The small molecule below binds the protein below.
Small molecule (SMILES): Nc1ccn([C@H]2C[C@H](O)[C@@H](COP(=O)(O)O)O2)c(=O)n1

Binding-site contacts:
Ligand atom C1' contacts residue LYS682 of chain 20.A at 4.5 Å.
Ligand atom N1 contacts residue TRP201 of chain 20.A at 4.0 Å.
Ligand atom N4 contacts residue GLY198 of chain 20.A at 3.8 Å.
Ligand atom C5' contacts residue TRP201 of chain 20.A at 3.5 Å (hydrophobic).
Ligand atom C5 contacts residue TRP201 of chain 20.A at 3.4 Å (hydrophobic).
Ligand atom O3' contacts residue LYS682 of chain 20.A at 3.1 Å (salt-bridge).
Ligand atom N4 contacts residue TRP201 of chain 20.A at 3.8 Å.
Ligand atom C1' contacts residue TRP201 of chain 20.A at 4.5 Å (hydrophobic).
Ligand atom C3' contacts residue TRP201 of chain 20.A at 4.1 Å (hydrophobic).
Ligand atom O2 contacts residue TRP201 of chain 20.A at 4.3 Å.
Ligand atom O5' contacts residue TRP201 of chain 20.A at 3.6 Å.
Ligand atom C6 contacts residue TRP201 of chain 20.A at 3.5 Å (hydrophobic).
Ligand atom O4' contacts residue TRP201 of chain 20.A at 4.5 Å.
Ligand atom C2' contacts residue TRP201 of chain 20.A at 3.6 Å (hydrophobic).
Ligand atom O2 contacts residue LEU197 of chain 20.A at 4.0 Å.
Ligand atom C3' contacts residue LYS682 of chain 20.A at 3.8 Å.
Ligand atom OP1 contacts residue PRO423 of chain 20.A at 3.6 Å.
Ligand atom C2 contacts residue TRP201 of chain 20.A at 3.9 Å (hydrophobic).
Ligand atom C2' contacts residue LYS682 of chain 20.A at 3.6 Å.
Ligand atom N3 contacts residue TRP201 of chain 20.A at 3.6 Å.
Ligand atom O2 contacts residue LYS682 of chain 20.A at 4.2 Å.
Ligand atom C4' contacts residue TRP201 of chain 20.A at 4.3 Å (hydrophobic).
Ligand atom N4 contacts residue ASP199 of chain 20.A at 4.0 Å.
Ligand atom C4 contacts residue TRP201 of chain 20.A at 3.3 Å (hydrophobic).

Sequence of chain 20.A:
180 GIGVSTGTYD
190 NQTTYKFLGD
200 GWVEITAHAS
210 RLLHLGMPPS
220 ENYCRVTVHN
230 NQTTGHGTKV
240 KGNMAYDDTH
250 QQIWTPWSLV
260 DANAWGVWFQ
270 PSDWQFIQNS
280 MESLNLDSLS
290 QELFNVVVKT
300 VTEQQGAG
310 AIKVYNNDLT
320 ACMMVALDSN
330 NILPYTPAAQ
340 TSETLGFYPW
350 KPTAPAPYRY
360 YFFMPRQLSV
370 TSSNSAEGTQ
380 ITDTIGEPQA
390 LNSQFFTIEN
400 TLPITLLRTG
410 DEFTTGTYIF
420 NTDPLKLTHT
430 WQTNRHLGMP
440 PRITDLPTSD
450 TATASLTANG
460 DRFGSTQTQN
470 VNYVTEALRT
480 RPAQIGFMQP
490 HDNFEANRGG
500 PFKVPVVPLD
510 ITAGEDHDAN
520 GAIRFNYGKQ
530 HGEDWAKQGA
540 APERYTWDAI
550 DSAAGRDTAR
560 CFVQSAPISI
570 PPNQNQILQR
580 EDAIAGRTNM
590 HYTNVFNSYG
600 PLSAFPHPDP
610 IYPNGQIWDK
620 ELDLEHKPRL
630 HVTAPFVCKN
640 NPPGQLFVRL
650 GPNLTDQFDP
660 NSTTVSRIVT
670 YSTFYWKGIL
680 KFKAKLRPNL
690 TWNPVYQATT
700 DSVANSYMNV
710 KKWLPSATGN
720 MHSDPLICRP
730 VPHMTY